Sequence of chain 2.A:
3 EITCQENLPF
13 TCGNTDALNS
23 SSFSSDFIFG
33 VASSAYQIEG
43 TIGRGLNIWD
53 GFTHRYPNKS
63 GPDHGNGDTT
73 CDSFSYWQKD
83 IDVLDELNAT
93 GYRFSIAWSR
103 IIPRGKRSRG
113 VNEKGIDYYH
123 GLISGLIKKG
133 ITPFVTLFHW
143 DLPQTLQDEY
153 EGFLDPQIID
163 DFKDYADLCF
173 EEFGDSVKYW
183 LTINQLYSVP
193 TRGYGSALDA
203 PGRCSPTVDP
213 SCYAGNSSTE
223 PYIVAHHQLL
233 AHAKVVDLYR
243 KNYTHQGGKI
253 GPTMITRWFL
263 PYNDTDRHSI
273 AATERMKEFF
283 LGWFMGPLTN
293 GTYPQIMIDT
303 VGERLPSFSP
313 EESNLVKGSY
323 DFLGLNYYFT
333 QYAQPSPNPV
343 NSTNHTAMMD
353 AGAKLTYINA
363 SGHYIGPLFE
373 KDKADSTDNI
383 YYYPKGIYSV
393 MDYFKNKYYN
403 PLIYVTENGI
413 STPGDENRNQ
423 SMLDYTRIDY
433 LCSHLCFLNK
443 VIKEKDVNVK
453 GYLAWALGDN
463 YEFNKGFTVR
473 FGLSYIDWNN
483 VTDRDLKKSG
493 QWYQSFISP

Binding-site contacts:
Ligand atom O5 contacts residue THR267 of chain 2.A at 4.0 Å.
Ligand atom N2 contacts residue ASN265 of chain 2.A at 3.0 Å (h-bond).
Ligand atom C8 contacts residue ALA362 of chain 2.A at 3.7 Å (hydrophobic).
Ligand atom C3 contacts residue ASN265 of chain 2.A at 3.9 Å.
Ligand atom C1 contacts residue THR267 of chain 2.A at 3.8 Å.
Ligand atom C6 contacts residue ASP268 of chain 2.A at 4.3 Å.
Ligand atom C1 contacts residue ASN265 of chain 2.A at 1.8 Å.
Ligand atom C5 contacts residue THR267 of chain 2.A at 4.0 Å.
Ligand atom O5 contacts residue ASP268 of chain 2.A at 3.6 Å.
Ligand atom C7 contacts residue ASN265 of chain 2.A at 3.6 Å.
Ligand atom O6 contacts residue ASP268 of chain 2.A at 4.2 Å.
Ligand atom C4 contacts residue ASN265 of chain 2.A at 4.3 Å.
Ligand atom O7 contacts residue ASN265 of chain 2.A at 3.8 Å.
Ligand atom O7 contacts residue ALA362 of chain 2.A at 3.6 Å.
Ligand atom O5 contacts residue ASN265 of chain 2.A at 2.4 Å (h-bond).
Ligand atom C8 contacts residue SER363 of chain 2.A at 3.9 Å.
Ligand atom C2 contacts residue ASN265 of chain 2.A at 2.6 Å.
Ligand atom C5 contacts residue ASN265 of chain 2.A at 3.7 Å.
Ligand atom C6 contacts residue THR267 of chain 2.A at 4.1 Å.
Ligand atom C7 contacts residue ALA362 of chain 2.A at 3.9 Å (hydrophobic).

The small molecule below binds the protein below.
Small molecule (SMILES): CC(=O)N[C@H]1[C@H](O[C@H]2[C@H](O[C@@H]3O[C@@H](C)[C@@H](O)[C@@H](O)[C@@H]3O)[C@@H](NC(C)=O)CO[C@@H]2CO)O[C@H](CO)[C@@H](O[C@@H]2O[C@H](CO)[C@@H](O)[C@H](O)[C@@H]2O[C@@H]2OC[C@@H](O)[C@H](O)[C@H]2O)[C@@H]1O